Binding-site contacts:
Ligand atom CB contacts residue SER172 of chain 1.A at 4.2 Å.
Ligand atom CE2 contacts residue SER177 of chain 1.A at 4.4 Å.
Ligand atom CA contacts residue CYS173 of chain 1.A at 3.7 Å (hydrophobic).
Ligand atom NZ contacts residue SER172 of chain 1.A at 3.0 Å (h-bond).
Ligand atom NE1 contacts residue SER192 of chain 1.A at 4.2 Å.
Ligand atom CA contacts residue TRP193 of chain 1.A at 4.4 Å (hydrophobic).
Ligand atom CA contacts residue SER172 of chain 1.A at 2.9 Å.
Ligand atom NE1 contacts residue CYS173 of chain 1.A at 4.4 Å.
Ligand atom CA contacts residue GLY196 of chain 1.A at 4.1 Å.
Ligand atom NZ contacts residue TRP193 of chain 1.A at 3.9 Å.
Ligand atom CG contacts residue TRP193 of chain 1.A at 4.1 Å (hydrophobic).
Ligand atom CE2 contacts residue CYS173 of chain 1.A at 4.4 Å (hydrophobic).
Ligand atom NZ contacts residue GLY196 of chain 1.A at 4.3 Å.
Ligand atom CD2 contacts residue CYS173 of chain 1.A at 4.1 Å (hydrophobic).
Ligand atom CA contacts residue ASP171 of chain 1.A at 4.3 Å.
Ligand atom CZ3 contacts residue GLY196 of chain 1.A at 4.3 Å.
Ligand atom CE3 contacts residue GLY196 of chain 1.A at 3.6 Å.
Ligand atom NZ contacts residue GLY204 of chain 1.A at 3.6 Å.
Ligand atom CE2 contacts residue GLN174 of chain 1.A at 3.9 Å.
Ligand atom CD1 contacts residue CYS173 of chain 1.A at 4.3 Å (hydrophobic).
Ligand atom CD1 contacts residue SER177 of chain 1.A at 3.6 Å.
Ligand atom CD2 contacts residue GLN174 of chain 1.A at 4.1 Å.
Ligand atom NE1 contacts residue SER177 of chain 1.A at 3.1 Å (h-bond).
Ligand atom CD1 contacts residue VAL191 of chain 1.A at 4.3 Å (hydrophobic).
Ligand atom CD1 contacts residue TRP193 of chain 1.A at 4.1 Å (hydrophobic).
Ligand atom CB contacts residue GLY194 of chain 1.A at 3.7 Å.
Ligand atom CE3 contacts residue GLN174 of chain 1.A at 4.2 Å.
Ligand atom CD1 contacts residue SER192 of chain 1.A at 3.7 Å.
Ligand atom NZ contacts residue ASP171 of chain 1.A at 3.2 Å (salt-bridge).
Ligand atom OH contacts residue CYS197 of chain 1.A at 3.8 Å.
Ligand atom CZ2 contacts residue GLN174 of chain 1.A at 3.5 Å.
Ligand atom NE1 contacts residue GLN174 of chain 1.A at 4.3 Å.
Ligand atom CG contacts residue CYS173 of chain 1.A at 4.2 Å (hydrophobic).
Ligand atom OH contacts residue GLY196 of chain 1.A at 3.6 Å.
Ligand atom CZ3 contacts residue CYS197 of chain 1.A at 4.0 Å (hydrophobic).
Ligand atom CE3 contacts residue CYS197 of chain 1.A at 3.7 Å (hydrophobic).
Ligand atom CB contacts residue TRP193 of chain 1.A at 3.4 Å (hydrophobic).
Ligand atom CG contacts residue GLY194 of chain 1.A at 4.4 Å.
Ligand atom CH2 contacts residue GLN174 of chain 1.A at 3.7 Å.
Ligand atom CZ3 contacts residue GLN174 of chain 1.A at 4.3 Å.

Sequence of chain 1.A:
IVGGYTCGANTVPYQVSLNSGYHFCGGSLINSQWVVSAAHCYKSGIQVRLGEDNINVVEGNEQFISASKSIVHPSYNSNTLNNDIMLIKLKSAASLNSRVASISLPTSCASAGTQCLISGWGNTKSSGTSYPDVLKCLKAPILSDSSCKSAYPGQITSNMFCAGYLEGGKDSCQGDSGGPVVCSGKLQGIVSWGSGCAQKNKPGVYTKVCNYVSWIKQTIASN

The small molecule below binds the protein below.
Small molecule (SMILES): NCCc1c[nH]c2ccc(O)cc12